Sequence of chain 11.D:
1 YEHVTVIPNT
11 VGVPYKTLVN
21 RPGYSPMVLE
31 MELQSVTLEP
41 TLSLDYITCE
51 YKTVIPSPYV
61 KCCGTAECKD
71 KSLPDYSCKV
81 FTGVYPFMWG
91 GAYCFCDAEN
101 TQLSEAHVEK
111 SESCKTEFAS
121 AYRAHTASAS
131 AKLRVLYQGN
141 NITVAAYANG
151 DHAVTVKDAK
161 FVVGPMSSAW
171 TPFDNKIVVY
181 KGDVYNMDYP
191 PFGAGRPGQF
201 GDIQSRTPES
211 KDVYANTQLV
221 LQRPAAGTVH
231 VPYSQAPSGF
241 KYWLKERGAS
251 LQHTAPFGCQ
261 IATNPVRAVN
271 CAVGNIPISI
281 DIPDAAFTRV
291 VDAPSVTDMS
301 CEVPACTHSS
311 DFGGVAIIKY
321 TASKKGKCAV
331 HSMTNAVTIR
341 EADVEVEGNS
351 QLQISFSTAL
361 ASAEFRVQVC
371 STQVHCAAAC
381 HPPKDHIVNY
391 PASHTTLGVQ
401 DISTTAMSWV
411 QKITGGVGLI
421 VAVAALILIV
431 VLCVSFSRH

Sequence of chain 11.E:
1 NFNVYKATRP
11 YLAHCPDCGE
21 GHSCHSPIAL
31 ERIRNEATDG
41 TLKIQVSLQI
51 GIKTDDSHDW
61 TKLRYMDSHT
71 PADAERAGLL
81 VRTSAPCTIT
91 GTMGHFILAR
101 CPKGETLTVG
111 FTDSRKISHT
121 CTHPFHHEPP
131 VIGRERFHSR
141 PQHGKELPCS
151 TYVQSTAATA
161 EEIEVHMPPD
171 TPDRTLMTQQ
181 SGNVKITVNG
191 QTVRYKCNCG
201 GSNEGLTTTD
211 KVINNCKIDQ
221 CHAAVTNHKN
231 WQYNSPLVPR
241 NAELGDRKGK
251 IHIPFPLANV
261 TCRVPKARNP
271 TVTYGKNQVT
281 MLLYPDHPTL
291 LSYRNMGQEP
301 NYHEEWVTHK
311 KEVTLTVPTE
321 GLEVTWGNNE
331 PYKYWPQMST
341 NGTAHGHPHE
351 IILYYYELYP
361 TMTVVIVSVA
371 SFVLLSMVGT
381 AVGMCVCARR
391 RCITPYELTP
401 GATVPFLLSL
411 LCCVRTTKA

This small molecule binds to this protein.
Small molecule (SMILES): CC(=O)N[C@@H]1[C@@H](O)[C@H](O)[C@@H](CO)O[C@H]1O

Binding-site contacts:
Ligand atom O5 contacts residue ASN259 of chain 11.E at 2.3 Å (h-bond).
Ligand atom O7 contacts residue ASN259 of chain 11.E at 2.7 Å (h-bond).
Ligand atom C5 contacts residue ASN259 of chain 11.E at 3.6 Å.
Ligand atom C6 contacts residue LYS115 of chain 11.D at 4.3 Å.
Ligand atom O7 contacts residue LYS181 of chain 11.D at 4.3 Å.
Ligand atom O6 contacts residue THR116 of chain 11.D at 3.2 Å (h-bond).
Ligand atom C2 contacts residue ASN259 of chain 11.E at 2.4 Å.
Ligand atom O5 contacts residue THR116 of chain 11.D at 3.8 Å.
Ligand atom C1 contacts residue ASN259 of chain 11.E at 1.4 Å.
Ligand atom C8 contacts residue ASN259 of chain 11.E at 4.4 Å.
Ligand atom C4 contacts residue ASN259 of chain 11.E at 4.1 Å.
Ligand atom O6 contacts residue ASN259 of chain 11.E at 4.4 Å.
Ligand atom C6 contacts residue THR116 of chain 11.D at 4.5 Å.
Ligand atom N2 contacts residue ASN259 of chain 11.E at 3.0 Å (h-bond).
Ligand atom C7 contacts residue ASN259 of chain 11.E at 3.1 Å.
Ligand atom O6 contacts residue LYS115 of chain 11.D at 3.5 Å (salt-bridge).
Ligand atom C3 contacts residue ASN259 of chain 11.E at 3.7 Å.
Ligand atom O7 contacts residue GLU117 of chain 11.D at 4.3 Å.